Sequence of chain 1.C:
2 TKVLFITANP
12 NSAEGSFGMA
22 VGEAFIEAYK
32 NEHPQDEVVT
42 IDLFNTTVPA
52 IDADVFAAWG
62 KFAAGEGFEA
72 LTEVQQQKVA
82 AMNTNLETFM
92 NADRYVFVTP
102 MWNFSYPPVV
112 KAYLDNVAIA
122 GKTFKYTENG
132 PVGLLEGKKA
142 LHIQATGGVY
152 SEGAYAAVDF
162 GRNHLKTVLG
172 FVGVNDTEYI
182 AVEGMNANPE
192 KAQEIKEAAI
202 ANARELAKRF

Sequence of chain 1.D:
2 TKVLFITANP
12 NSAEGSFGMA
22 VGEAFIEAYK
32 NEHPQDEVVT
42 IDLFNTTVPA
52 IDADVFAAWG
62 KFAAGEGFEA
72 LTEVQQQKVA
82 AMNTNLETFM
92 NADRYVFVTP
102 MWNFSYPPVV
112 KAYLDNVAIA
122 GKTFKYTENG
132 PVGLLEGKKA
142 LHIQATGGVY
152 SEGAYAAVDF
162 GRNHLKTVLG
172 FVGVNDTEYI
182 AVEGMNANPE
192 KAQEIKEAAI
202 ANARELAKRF

The small molecule below binds the protein below.
Small molecule (SMILES): O=S(=O)(O)c1ccc(/N=N/c2c(O)ccc3ccccc23)c2ccccc12

Binding-site contacts:
Ligand atom C9 contacts residue FMN1 of chain 1.S at 3.6 Å.
Ligand atom C7 contacts residue TYR151 of chain 1.D at 3.5 Å (hydrophobic).
Ligand atom C1 contacts residue FMN1 of chain 1.S at 3.5 Å.
Ligand atom C13 contacts residue FMN1 of chain 1.S at 3.7 Å.
Ligand atom C4 contacts residue FMN1 of chain 1.S at 3.2 Å.
Ligand atom OB3 contacts residue FMN1 of chain 1.S at 3.6 Å.
Ligand atom C8 contacts residue FMN1 of chain 1.S at 3.6 Å.
Ligand atom N1 contacts residue TYR127 of chain 1.C at 2.8 Å (h-bond).
Ligand atom C18 contacts residue FMN1 of chain 1.S at 3.6 Å.
Ligand atom C1 contacts residue TYR127 of chain 1.C at 3.3 Å (hydrophobic).
Ligand atom N2 contacts residue TYR127 of chain 1.C at 3.0 Å (h-bond).
Ligand atom C12 contacts residue FMN1 of chain 1.S at 3.2 Å.
Ligand atom N2 contacts residue FMN1 of chain 1.S at 3.3 Å.
Ligand atom C7 contacts residue FMN1 of chain 1.S at 3.7 Å.
Ligand atom C4 contacts residue PHE172 of chain 1.C at 3.4 Å (hydrophobic).
Ligand atom C6 contacts residue FMN1 of chain 1.S at 3.4 Å.
Ligand atom C3 contacts residue ASN104 of chain 1.D at 3.7 Å.
Ligand atom C20 contacts residue FMN1 of chain 1.S at 3.5 Å.
Ligand atom OA1 contacts residue TYR127 of chain 1.C at 3.6 Å (h-bond).
Ligand atom C13 contacts residue ASN187 of chain 1.D at 3.2 Å.
Ligand atom C19 contacts residue FMN1 of chain 1.S at 3.6 Å.
Ligand atom C12 contacts residue ASN187 of chain 1.D at 3.5 Å.
Ligand atom C7 contacts residue PRO132 of chain 1.C at 3.6 Å (hydrophobic).
Ligand atom C2 contacts residue FMN1 of chain 1.S at 3.3 Å.
Ligand atom C17 contacts residue FMN1 of chain 1.S at 3.8 Å.
Ligand atom C6 contacts residue PRO132 of chain 1.C at 3.8 Å (hydrophobic).
Ligand atom C11 contacts residue TYR127 of chain 1.C at 3.6 Å (hydrophobic).
Ligand atom C16 contacts residue FMN1 of chain 1.S at 3.9 Å.
Ligand atom C15 contacts residue FMN1 of chain 1.S at 3.8 Å.
Ligand atom N1 contacts residue FMN1 of chain 1.S at 3.6 Å (h-bond).
Ligand atom C3 contacts residue FMN1 of chain 1.S at 3.3 Å.
Ligand atom C11 contacts residue FMN1 of chain 1.S at 3.4 Å.
Ligand atom OB3 contacts residue ASN187 of chain 1.D at 3.5 Å (h-bond).
Ligand atom C2 contacts residue TYR127 of chain 1.C at 3.6 Å (hydrophobic).
Ligand atom OA1 contacts residue PHE125 of chain 1.C at 3.7 Å.
Ligand atom C3 contacts residue PHE125 of chain 1.C at 3.6 Å (hydrophobic).
Ligand atom C10 contacts residue FMN1 of chain 1.S at 3.6 Å.
Ligand atom OA1 contacts residue FMN1 of chain 1.S at 3.3 Å.
Ligand atom C2 contacts residue PHE125 of chain 1.C at 3.7 Å (hydrophobic).
Ligand atom C5 contacts residue FMN1 of chain 1.S at 3.3 Å.